Sequence of chain 1.XC:
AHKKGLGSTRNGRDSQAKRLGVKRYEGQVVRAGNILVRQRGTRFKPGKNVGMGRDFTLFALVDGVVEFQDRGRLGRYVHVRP

Binding-site contacts:
Ligand atom P contacts residue HIS3 of chain 1.XC at 4.4 Å.
Ligand atom O2 contacts residue MG1 of chain 1.VDA at 2.7 Å.
Ligand atom OP1 contacts residue ALA2 of chain 1.XC at 3.6 Å.
Ligand atom OP1 contacts residue HIS3 of chain 1.XC at 3.3 Å (h-bond).
Ligand atom C4 contacts residue MG1 of chain 1.VDA at 4.5 Å.
Ligand atom OP1 contacts residue MG1 of chain 1.ZZ at 4.0 Å.
Ligand atom C2 contacts residue MG1 of chain 1.VDA at 3.4 Å.
Ligand atom N3 contacts residue MG1 of chain 1.VDA at 3.2 Å.

A small-molecule ligand and the protein it binds are described below.
Small molecule (SMILES): COc1ccc(C[C@H](N)C(=O)N[C@H]2[C@@H](O)[C@H](n3cnc4c(N(C)C)ncnc43)O[C@@H]2CO[P](=O)(O)O[C@H]2[C@@H](O)[C@H](n3ccc(N)nc3=O)O[C@@H]2CO[P](=O)(O)O[C@H]2[C@@H](O)[C@H](n3ccc(N)nc3=O)O[C@@H]2CO)cc1